A protein and the small-molecule ligand that binds it are described below.
Small molecule (SMILES): CC[C@H](C)[C@H](NC(=O)[C@@H](NC(=O)[C@H](CC(C)C)NC(=O)[C@H](CCCCN)NC(=O)[C@H](CCCCN)NC(=O)[C@@H](N)CC1=NC=NC1)C(C)C)C(=O)N[C@@H](CC(N)=O)C(=O)N[C@@H](CCCCN)C(=O)N[C@@H](CC(=O)O)C(=O)N[C@@H](CCSC)C(=O)N[C@@H](CCCN=C(N)N)C(=O)N[C@H](C(=O)N[C@@H](CC(=O)O)C(=O)N[C@@H](CC(C)C)C(=O)N[C@@H](Cc1ccccc1)C(=O)N[C@@H](CO)C(=O)N1CCC[C@H]1C(=O)N1CCC[C@H]1C(=O)N[C@H](C=O)CC(N)=O)[C@@H](C)O

Sequence of chain 5.B:
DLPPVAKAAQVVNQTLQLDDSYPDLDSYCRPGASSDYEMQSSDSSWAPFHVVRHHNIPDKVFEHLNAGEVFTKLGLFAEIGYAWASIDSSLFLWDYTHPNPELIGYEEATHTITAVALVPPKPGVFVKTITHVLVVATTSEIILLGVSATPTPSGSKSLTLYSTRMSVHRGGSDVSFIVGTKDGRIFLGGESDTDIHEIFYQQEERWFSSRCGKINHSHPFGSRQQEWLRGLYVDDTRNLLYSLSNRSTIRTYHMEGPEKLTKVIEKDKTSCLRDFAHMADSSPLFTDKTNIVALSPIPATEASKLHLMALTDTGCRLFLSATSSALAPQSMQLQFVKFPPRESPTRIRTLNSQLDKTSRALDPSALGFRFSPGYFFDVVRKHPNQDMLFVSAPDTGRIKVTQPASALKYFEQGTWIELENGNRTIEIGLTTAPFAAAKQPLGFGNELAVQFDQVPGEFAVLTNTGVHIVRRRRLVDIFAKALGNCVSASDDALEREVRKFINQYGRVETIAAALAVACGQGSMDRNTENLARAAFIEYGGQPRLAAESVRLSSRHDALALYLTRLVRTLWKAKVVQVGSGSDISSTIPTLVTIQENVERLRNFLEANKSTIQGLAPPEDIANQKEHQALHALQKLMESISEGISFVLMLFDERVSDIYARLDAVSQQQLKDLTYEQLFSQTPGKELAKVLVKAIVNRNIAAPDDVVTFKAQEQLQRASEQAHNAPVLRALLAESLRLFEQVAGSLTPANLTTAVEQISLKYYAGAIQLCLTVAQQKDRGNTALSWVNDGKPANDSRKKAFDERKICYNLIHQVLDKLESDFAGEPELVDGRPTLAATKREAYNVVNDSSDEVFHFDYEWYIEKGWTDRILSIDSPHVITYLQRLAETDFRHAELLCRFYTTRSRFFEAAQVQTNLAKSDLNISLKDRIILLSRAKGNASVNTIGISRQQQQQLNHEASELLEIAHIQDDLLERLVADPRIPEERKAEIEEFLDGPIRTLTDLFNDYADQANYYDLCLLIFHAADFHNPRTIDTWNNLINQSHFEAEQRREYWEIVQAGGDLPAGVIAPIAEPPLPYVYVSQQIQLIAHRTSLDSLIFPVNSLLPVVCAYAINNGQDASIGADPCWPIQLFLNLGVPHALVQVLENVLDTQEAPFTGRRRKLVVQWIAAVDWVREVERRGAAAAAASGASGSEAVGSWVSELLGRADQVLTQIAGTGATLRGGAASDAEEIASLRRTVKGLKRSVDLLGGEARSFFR

Sequence of chain 5.E:
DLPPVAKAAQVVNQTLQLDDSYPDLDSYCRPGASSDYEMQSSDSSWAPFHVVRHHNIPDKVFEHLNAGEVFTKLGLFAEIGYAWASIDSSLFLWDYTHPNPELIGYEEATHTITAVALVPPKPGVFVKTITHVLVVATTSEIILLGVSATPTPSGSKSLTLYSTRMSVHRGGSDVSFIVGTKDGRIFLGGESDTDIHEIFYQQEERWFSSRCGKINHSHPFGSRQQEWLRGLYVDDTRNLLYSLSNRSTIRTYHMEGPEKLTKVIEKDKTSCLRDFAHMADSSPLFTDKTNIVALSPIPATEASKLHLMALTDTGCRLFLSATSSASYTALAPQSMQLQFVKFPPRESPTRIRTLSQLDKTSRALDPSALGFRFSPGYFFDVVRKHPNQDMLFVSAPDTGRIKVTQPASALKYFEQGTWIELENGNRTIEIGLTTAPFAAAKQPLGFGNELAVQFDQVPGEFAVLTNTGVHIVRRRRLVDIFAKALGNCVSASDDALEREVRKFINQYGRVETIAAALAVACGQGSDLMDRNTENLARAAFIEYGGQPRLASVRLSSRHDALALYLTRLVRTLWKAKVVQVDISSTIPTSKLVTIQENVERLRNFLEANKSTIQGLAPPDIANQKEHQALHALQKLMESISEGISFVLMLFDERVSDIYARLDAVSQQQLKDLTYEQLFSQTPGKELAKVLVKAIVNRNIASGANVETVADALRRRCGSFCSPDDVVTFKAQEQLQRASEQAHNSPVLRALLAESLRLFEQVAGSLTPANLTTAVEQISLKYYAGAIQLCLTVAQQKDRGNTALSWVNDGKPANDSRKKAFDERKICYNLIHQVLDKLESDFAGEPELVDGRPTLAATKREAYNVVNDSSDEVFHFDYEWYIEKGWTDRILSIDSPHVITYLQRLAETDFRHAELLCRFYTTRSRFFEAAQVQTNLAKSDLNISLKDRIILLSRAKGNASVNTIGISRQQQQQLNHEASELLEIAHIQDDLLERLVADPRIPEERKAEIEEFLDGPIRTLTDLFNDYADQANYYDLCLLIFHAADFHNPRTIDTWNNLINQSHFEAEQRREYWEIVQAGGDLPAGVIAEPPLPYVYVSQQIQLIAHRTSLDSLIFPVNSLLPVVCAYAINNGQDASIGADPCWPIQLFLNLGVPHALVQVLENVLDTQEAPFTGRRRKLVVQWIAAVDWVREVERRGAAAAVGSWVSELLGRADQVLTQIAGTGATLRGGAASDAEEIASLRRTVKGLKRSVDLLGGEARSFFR

Binding-site contacts:
Ligand atom CB contacts residue LEU93 of chain 5.E at 1.3 Å (hydrophobic).
Ligand atom CG contacts residue THR1061 of chain 5.B at 1.1 Å.
Ligand atom ND2 contacts residue SER156 of chain 5.E at 0.9 Å (h-bond).
Ligand atom SD contacts residue LYS157 of chain 5.E at 1.4 Å.
Ligand atom N contacts residue LEU93 of chain 5.E at 0.8 Å.
Ligand atom C contacts residue SER158 of chain 5.E at 1.1 Å.
Ligand atom CG contacts residue LYS157 of chain 5.E at 0.9 Å.
Ligand atom C contacts residue TRP84 of chain 5.E at 1.1 Å (hydrophobic).
Ligand atom N contacts residue SER158 of chain 5.E at 0.7 Å (h-bond).
Ligand atom CA contacts residue VAL116 of chain 5.E at 1.4 Å (hydrophobic).
Ligand atom CB contacts residue VAL116 of chain 5.E at 0.5 Å (hydrophobic).
Ligand atom CA contacts residue LEU93 of chain 5.E at 1.4 Å (hydrophobic).
Ligand atom O contacts residue SER158 of chain 5.E at 1.4 Å (h-bond).
Ligand atom CA contacts residue LEU91 of chain 5.E at 0.7 Å (hydrophobic).
Ligand atom C contacts residue LEU93 of chain 5.E at 1.3 Å (hydrophobic).
Ligand atom N contacts residue VAL116 of chain 5.E at 1.5 Å.
Ligand atom N contacts residue TRP84 of chain 5.E at 1.4 Å.
Ligand atom CE1 contacts residue TYR106 of chain 5.E at 1.5 Å (hydrophobic).
Ligand atom C contacts residue SER158 of chain 5.E at 1.4 Å.
Ligand atom N contacts residue SER158 of chain 5.E at 1.1 Å (h-bond).
Ligand atom O contacts residue SER158 of chain 5.E at 1.2 Å.
Ligand atom O contacts residue ALA149 of chain 5.E at 0.7 Å.
Ligand atom C contacts residue LEU91 of chain 5.E at 1.1 Å (hydrophobic).
Ligand atom CG contacts residue GLY75 of chain 5.E at 1.4 Å.
Ligand atom CA contacts residue TRP84 of chain 5.E at 1.3 Å (hydrophobic).
Ligand atom OG contacts residue VAL116 of chain 5.E at 1.2 Å.
Ligand atom CD1 contacts residue PHE92 of chain 5.E at 0.9 Å (hydrophobic).
Ligand atom OD1 contacts residue THR150 of chain 5.E at 0.7 Å (h-bond).
Ligand atom CZ contacts residue TYR106 of chain 5.E at 0.8 Å (hydrophobic).
Ligand atom CG contacts residue THR150 of chain 5.E at 1.2 Å.
Ligand atom CB contacts residue THR1061 of chain 5.B at 1.0 Å.
Ligand atom CD contacts residue VAL116 of chain 5.E at 1.2 Å (hydrophobic).
Ligand atom N contacts residue LEU91 of chain 5.E at 1.5 Å.
Ligand atom CB contacts residue THR150 of chain 5.E at 1.2 Å.
Ligand atom CG contacts residue PHE92 of chain 5.E at 1.1 Å (hydrophobic).
Ligand atom CG2 contacts residue TYR82 of chain 5.E at 0.9 Å (hydrophobic).
Ligand atom CB contacts residue LYS157 of chain 5.E at 1.2 Å.
Ligand atom C contacts residue THR1063 of chain 5.B at 1.4 Å.
Ligand atom CA contacts residue TYR82 of chain 5.E at 1.5 Å (hydrophobic).
Ligand atom CA contacts residue LEU93 of chain 5.E at 1.2 Å (hydrophobic).